Binding-site contacts:
Ligand atom O6 contacts residue ASN93 of chain 1.C at 4.3 Å.
Ligand atom C1 contacts residue ARG77 of chain 1.C at 3.4 Å.
Ligand atom C4 contacts residue TYR72 of chain 1.C at 3.5 Å (hydrophobic).
Ligand atom O4 contacts residue THR291 of chain 1.C at 3.9 Å.
Ligand atom O4 contacts residue HIS298 of chain 1.C at 3.1 Å (h-bond).
Ligand atom O8 contacts residue ARG77 of chain 1.C at 3.5 Å (salt-bridge).
Ligand atom O4 contacts residue TYR72 of chain 1.C at 4.0 Å.
Ligand atom C7 contacts residue TYR72 of chain 1.C at 4.3 Å (hydrophobic).
Ligand atom O10 contacts residue ASN293 of chain 1.C at 4.5 Å.
Ligand atom O1B contacts residue SER89 of chain 1.C at 4.4 Å.
Ligand atom C3 contacts residue HIS298 of chain 1.C at 4.0 Å.
Ligand atom O1A contacts residue GLY78 of chain 1.C at 3.1 Å (h-bond).
Ligand atom O4 contacts residue ILE79 of chain 1.C at 3.9 Å.
Ligand atom C11 contacts residue TYR72 of chain 1.C at 4.2 Å (hydrophobic).
Ligand atom O8 contacts residue TYR72 of chain 1.C at 4.0 Å.
Ligand atom N5 contacts residue TYR72 of chain 1.C at 2.9 Å (h-bond).
Ligand atom O1B contacts residue TYR72 of chain 1.C at 4.2 Å.
Ligand atom C10 contacts residue TYR72 of chain 1.C at 4.0 Å (hydrophobic).
Ligand atom O4 contacts residue ASN80 of chain 1.C at 4.4 Å.
Ligand atom C6 contacts residue ASN93 of chain 1.C at 3.9 Å.
Ligand atom C3 contacts residue GLY78 of chain 1.C at 3.8 Å.
Ligand atom C4 contacts residue GLY78 of chain 1.C at 3.5 Å.
Ligand atom C3 contacts residue GLY78 of chain 1.C at 4.1 Å.
Ligand atom C6 contacts residue TYR72 of chain 1.C at 3.7 Å (hydrophobic).
Ligand atom C1 contacts residue GLY78 of chain 1.C at 4.0 Å.
Ligand atom C2 contacts residue GLY78 of chain 1.C at 4.0 Å.
Ligand atom O1A contacts residue ARG77 of chain 1.C at 2.9 Å (salt-bridge).
Ligand atom C11 contacts residue ASP85 of chain 1.D at 4.0 Å.
Ligand atom O3 contacts residue GLY78 of chain 1.C at 3.5 Å.
Ligand atom O4 contacts residue GLY78 of chain 1.C at 3.4 Å.
Ligand atom O1A contacts residue TYR72 of chain 1.C at 4.0 Å.
Ligand atom C8 contacts residue ARG77 of chain 1.C at 4.4 Å.
Ligand atom C1 contacts residue TYR72 of chain 1.C at 4.3 Å (hydrophobic).
Ligand atom C5 contacts residue TYR72 of chain 1.C at 3.5 Å (hydrophobic).
Ligand atom O1B contacts residue ARG77 of chain 1.C at 3.1 Å (salt-bridge).
Ligand atom C3 contacts residue ARG77 of chain 1.C at 4.3 Å.
Ligand atom C4 contacts residue HIS298 of chain 1.C at 3.9 Å.

A protein and the small-molecule ligand that binds it are described below.
Small molecule (SMILES): CC(=O)N[C@@H]1[C@@H](O[C@@H]2O[C@H](CO)[C@H](O)[C@H](O[C@]3(C(=O)O)C[C@H](O)[C@@H](NC(C)=O)[C@H]([C@H](O)[C@H](O)CO)O3)[C@H]2O)[C@H](O)[C@@H](CO[C@]2(C(=O)O)C[C@H](O)[C@@H](NC(C)=O)[C@H]([C@H](O)[C@H](O)CO)O2)O[C@H]1O

Sequence of chain 1.C:
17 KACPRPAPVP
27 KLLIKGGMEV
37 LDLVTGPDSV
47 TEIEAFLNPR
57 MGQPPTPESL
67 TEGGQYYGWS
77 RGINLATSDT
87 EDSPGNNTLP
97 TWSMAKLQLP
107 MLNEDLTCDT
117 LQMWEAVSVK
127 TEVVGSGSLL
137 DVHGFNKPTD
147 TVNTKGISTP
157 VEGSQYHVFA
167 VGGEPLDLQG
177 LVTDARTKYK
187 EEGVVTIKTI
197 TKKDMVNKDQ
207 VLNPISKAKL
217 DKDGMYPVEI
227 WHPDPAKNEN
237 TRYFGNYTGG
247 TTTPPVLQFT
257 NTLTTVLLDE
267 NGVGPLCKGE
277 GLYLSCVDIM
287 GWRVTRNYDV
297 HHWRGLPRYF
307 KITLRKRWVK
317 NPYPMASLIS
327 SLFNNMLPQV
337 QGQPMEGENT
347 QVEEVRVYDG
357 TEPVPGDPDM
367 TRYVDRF

Sequence of chain 1.D:
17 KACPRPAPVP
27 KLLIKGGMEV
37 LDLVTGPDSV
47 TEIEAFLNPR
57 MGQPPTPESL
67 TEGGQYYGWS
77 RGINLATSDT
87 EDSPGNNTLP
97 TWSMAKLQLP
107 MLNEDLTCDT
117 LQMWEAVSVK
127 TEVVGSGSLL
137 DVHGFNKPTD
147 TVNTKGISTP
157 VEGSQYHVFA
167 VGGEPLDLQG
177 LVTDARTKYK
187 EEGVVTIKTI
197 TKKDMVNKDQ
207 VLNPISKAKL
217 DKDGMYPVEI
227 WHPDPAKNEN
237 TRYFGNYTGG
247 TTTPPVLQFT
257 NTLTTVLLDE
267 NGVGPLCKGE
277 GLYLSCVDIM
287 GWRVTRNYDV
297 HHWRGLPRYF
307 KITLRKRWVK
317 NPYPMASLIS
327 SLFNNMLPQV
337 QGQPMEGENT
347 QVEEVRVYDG